Sequence of chain 2.A:
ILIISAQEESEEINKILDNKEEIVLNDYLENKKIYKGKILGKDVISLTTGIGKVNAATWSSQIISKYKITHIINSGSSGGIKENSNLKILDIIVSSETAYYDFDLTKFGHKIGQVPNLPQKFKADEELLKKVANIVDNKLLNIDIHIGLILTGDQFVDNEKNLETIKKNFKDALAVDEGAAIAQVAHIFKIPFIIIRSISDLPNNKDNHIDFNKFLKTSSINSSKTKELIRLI

Binding-site contacts:
Ligand atom C2 contacts residue VAL181 of chain 2.A at 3.8 Å (hydrophobic).
Ligand atom C6 contacts residue VAL200 of chain 2.A at 4.0 Å (hydrophobic).
Ligand atom N6 contacts residue PHE180 of chain 2.A at 3.3 Å.
Ligand atom C8 contacts residue SER225 of chain 2.A at 3.2 Å.
Ligand atom N6 contacts residue VAL181 of chain 2.A at 3.2 Å (h-bond).
Ligand atom N9 contacts residue PHE237 of chain 2.A at 4.1 Å.
Ligand atom N7 contacts residue PHE180 of chain 2.A at 4.0 Å.
Ligand atom C5 contacts residue GLY103 of chain 2.A at 3.6 Å.
Ligand atom N9 contacts residue GLY103 of chain 2.A at 4.0 Å.
Ligand atom C5 contacts residue ASP226 of chain 2.A at 3.7 Å.
Ligand atom C8 contacts residue SER102 of chain 2.A at 3.2 Å.
Ligand atom N1 contacts residue VAL200 of chain 2.A at 3.8 Å.
Ligand atom C6 contacts residue PHE180 of chain 2.A at 3.4 Å (hydrophobic).
Ligand atom N7 contacts residue PHE237 of chain 2.A at 3.7 Å.
Ligand atom N6 contacts residue ASN233 of chain 2.A at 3.6 Å (h-bond).
Ligand atom C2 contacts residue GLN179 of chain 2.A at 3.7 Å.
Ligand atom N1 contacts residue VAL181 of chain 2.A at 2.9 Å (h-bond).
Ligand atom N3 contacts residue MSE202 of chain 2.A at 3.8 Å.
Ligand atom C6 contacts residue ASP226 of chain 2.A at 4.0 Å.
Ligand atom N7 contacts residue SER102 of chain 2.A at 3.4 Å.
Ligand atom N1 contacts residue GLN179 of chain 2.A at 4.1 Å.
Ligand atom C8 contacts residue GLY103 of chain 2.A at 3.5 Å.
Ligand atom C5 contacts residue PHE180 of chain 2.A at 3.7 Å (hydrophobic).
Ligand atom N3 contacts residue ASP201 of chain 2.A at 3.8 Å.
Ligand atom N7 contacts residue GLY103 of chain 2.A at 3.3 Å (h-bond).
Ligand atom C2 contacts residue PHE180 of chain 2.A at 3.8 Å (hydrophobic).
Ligand atom C4 contacts residue GLY103 of chain 2.A at 4.1 Å.
Ligand atom C6 contacts residue VAL181 of chain 2.A at 3.8 Å (hydrophobic).
Ligand atom N6 contacts residue ASP226 of chain 2.A at 3.0 Å (salt-bridge).
Ligand atom N9 contacts residue SER102 of chain 2.A at 3.7 Å.
Ligand atom C8 contacts residue ASP226 of chain 2.A at 3.5 Å.
Ligand atom N6 contacts residue PRO228 of chain 2.A at 3.9 Å.
Ligand atom N7 contacts residue SER225 of chain 2.A at 3.4 Å (h-bond).
Ligand atom N7 contacts residue ASP226 of chain 2.A at 2.7 Å (salt-bridge).
Ligand atom C8 contacts residue PHE237 of chain 2.A at 3.6 Å (hydrophobic).
Ligand atom N9 contacts residue SER101 of chain 2.A at 3.5 Å (h-bond).
Ligand atom C8 contacts residue SER101 of chain 2.A at 3.6 Å.
Ligand atom N1 contacts residue PHE180 of chain 2.A at 3.5 Å.
Ligand atom C2 contacts residue MSE202 of chain 2.A at 3.7 Å.
Ligand atom C2 contacts residue VAL200 of chain 2.A at 4.0 Å (hydrophobic).

The small molecule below binds the protein below.
Small molecule (SMILES): Nc1ncnc2[nH]cnc12